Sequence of chain 1.E:
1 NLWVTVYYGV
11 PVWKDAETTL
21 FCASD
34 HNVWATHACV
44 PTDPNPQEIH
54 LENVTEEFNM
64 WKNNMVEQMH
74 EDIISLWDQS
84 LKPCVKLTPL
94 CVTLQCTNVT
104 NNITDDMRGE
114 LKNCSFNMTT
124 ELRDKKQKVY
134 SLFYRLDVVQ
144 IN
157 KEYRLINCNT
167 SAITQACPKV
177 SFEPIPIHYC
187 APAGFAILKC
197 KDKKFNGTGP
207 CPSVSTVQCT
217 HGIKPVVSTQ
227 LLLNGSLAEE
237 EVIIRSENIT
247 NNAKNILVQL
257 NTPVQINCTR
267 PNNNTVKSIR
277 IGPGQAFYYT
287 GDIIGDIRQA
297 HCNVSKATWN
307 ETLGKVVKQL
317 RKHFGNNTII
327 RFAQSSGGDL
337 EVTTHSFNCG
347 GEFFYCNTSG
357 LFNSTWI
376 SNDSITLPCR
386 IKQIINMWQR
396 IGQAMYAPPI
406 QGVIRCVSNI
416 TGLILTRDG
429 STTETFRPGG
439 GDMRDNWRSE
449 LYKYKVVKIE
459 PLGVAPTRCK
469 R

Binding-site contacts:
Ligand atom C2 contacts residue ASN202 of chain 1.E at 2.5 Å.
Ligand atom C8 contacts residue PRO206 of chain 1.E at 3.8 Å (hydrophobic).
Ligand atom C1 contacts residue THR204 of chain 1.E at 3.4 Å.
Ligand atom C8 contacts residue ILE240 of chain 1.E at 3.8 Å (hydrophobic).
Ligand atom C4 contacts residue ASN202 of chain 1.E at 4.4 Å.
Ligand atom C7 contacts residue ASN202 of chain 1.E at 3.1 Å.
Ligand atom O7 contacts residue HIS319 of chain 1.E at 3.4 Å.
Ligand atom C8 contacts residue ARG241 of chain 1.E at 4.1 Å.
Ligand atom C5 contacts residue ASN202 of chain 1.E at 3.8 Å.
Ligand atom O7 contacts residue ILE240 of chain 1.E at 4.1 Å.
Ligand atom N2 contacts residue ASN202 of chain 1.E at 2.9 Å (h-bond).
Ligand atom C8 contacts residue SER242 of chain 1.E at 4.0 Å.
Ligand atom C7 contacts residue HIS319 of chain 1.E at 3.8 Å.
Ligand atom C8 contacts residue ASN202 of chain 1.E at 4.3 Å.
Ligand atom N2 contacts residue THR204 of chain 1.E at 4.1 Å.
Ligand atom C5 contacts residue THR204 of chain 1.E at 4.2 Å.
Ligand atom C8 contacts residue HIS319 of chain 1.E at 3.9 Å.
Ligand atom C1 contacts residue ASN202 of chain 1.E at 1.5 Å.
Ligand atom C2 contacts residue THR204 of chain 1.E at 4.1 Å.
Ligand atom C3 contacts residue ASN202 of chain 1.E at 3.9 Å.
Ligand atom C3 contacts residue THR204 of chain 1.E at 4.0 Å.
Ligand atom O5 contacts residue THR204 of chain 1.E at 4.2 Å.
Ligand atom O7 contacts residue ASN202 of chain 1.E at 3.0 Å (h-bond).
Ligand atom O5 contacts residue ASN202 of chain 1.E at 2.5 Å (h-bond).
Ligand atom C7 contacts residue ILE240 of chain 1.E at 4.4 Å (hydrophobic).

The small molecule below binds the protein below.
Small molecule (SMILES): CC(=O)N[C@H]1[C@H](O[C@H]2[C@H](O)[C@@H](NC(C)=O)CO[C@@H]2CO)O[C@H](CO)[C@@H](O)[C@@H]1O